Sequence of chain 1.A:
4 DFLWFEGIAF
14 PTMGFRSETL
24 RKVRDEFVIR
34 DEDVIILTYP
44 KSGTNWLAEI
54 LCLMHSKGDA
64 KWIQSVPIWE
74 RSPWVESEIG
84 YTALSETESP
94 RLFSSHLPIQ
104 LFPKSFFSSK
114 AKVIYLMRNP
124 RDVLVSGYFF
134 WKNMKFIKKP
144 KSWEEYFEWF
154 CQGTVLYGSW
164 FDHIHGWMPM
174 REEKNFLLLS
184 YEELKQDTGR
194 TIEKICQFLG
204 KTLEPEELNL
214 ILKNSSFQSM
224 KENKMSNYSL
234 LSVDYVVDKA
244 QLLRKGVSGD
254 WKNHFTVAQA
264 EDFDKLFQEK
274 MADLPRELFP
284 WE

Binding-site contacts:
Ligand atom C19 contacts residue PHE139 of chain 1.A at 3.7 Å (hydrophobic).
Ligand atom C4 contacts residue TRP77 of chain 1.A at 4.0 Å (hydrophobic).
Ligand atom C14 contacts residue TRP77 of chain 1.A at 4.0 Å (hydrophobic).
Ligand atom C12 contacts residue PHE18 of chain 1.A at 3.8 Å (hydrophobic).
Ligand atom C1 contacts residue PRO14 of chain 1.A at 4.1 Å (hydrophobic).
Ligand atom O4 contacts residue TRP72 of chain 1.A at 3.2 Å.
Ligand atom C19 contacts residue PRO14 of chain 1.A at 3.8 Å (hydrophobic).
Ligand atom C23 contacts residue TRP72 of chain 1.A at 3.9 Å (hydrophobic).
Ligand atom C5 contacts residue TRP134 of chain 1.A at 4.0 Å (hydrophobic).
Ligand atom C18 contacts residue PHE139 of chain 1.A at 4.1 Å (hydrophobic).
Ligand atom C22 contacts residue ILE82 of chain 1.A at 4.0 Å (hydrophobic).
Ligand atom C7 contacts residue MET137 of chain 1.A at 4.0 Å (hydrophobic).
Ligand atom C21 contacts residue SER80 of chain 1.A at 3.8 Å.
Ligand atom C17 contacts residue TRP77 of chain 1.A at 4.1 Å (hydrophobic).
Ligand atom O4 contacts residue ILE82 of chain 1.A at 3.4 Å.
Ligand atom O4A contacts residue TRP72 of chain 1.A at 4.0 Å.
Ligand atom C20 contacts residue TYR238 of chain 1.A at 3.9 Å (hydrophobic).
Ligand atom C4 contacts residue PHE133 of chain 1.A at 4.2 Å (hydrophobic).
Ligand atom C24 contacts residue ILE82 of chain 1.A at 3.9 Å (hydrophobic).
Ligand atom C15 contacts residue LEU234 of chain 1.A at 3.6 Å (hydrophobic).
Ligand atom C24 contacts residue TRP72 of chain 1.A at 3.5 Å (hydrophobic).
Ligand atom C18 contacts residue MET16 of chain 1.A at 4.0 Å (hydrophobic).
Ligand atom C5 contacts residue PHE133 of chain 1.A at 3.9 Å (hydrophobic).
Ligand atom C12 contacts residue TRP77 of chain 1.A at 3.7 Å (hydrophobic).
Ligand atom C16 contacts residue LEU234 of chain 1.A at 4.0 Å (hydrophobic).
Ligand atom C19 contacts residue ILE140 of chain 1.A at 4.2 Å (hydrophobic).
Ligand atom C16 contacts residue TYR238 of chain 1.A at 4.0 Å (hydrophobic).
Ligand atom O1B contacts residue TRP77 of chain 1.A at 3.8 Å.
Ligand atom C2 contacts residue TRP77 of chain 1.A at 4.1 Å (hydrophobic).
Ligand atom C18 contacts residue TYR238 of chain 1.A at 3.6 Å (hydrophobic).
Ligand atom C6 contacts residue MET137 of chain 1.A at 3.8 Å (hydrophobic).
Ligand atom O4A contacts residue ILE82 of chain 1.A at 4.0 Å.
Ligand atom O1B contacts residue HIS99 of chain 1.A at 2.9 Å (h-bond).
Ligand atom C2 contacts residue HIS99 of chain 1.A at 3.7 Å.
Ligand atom C22 contacts residue TYR238 of chain 1.A at 3.7 Å (hydrophobic).
Ligand atom C7 contacts residue TYR231 of chain 1.A at 4.0 Å (hydrophobic).
Ligand atom C11 contacts residue PHE18 of chain 1.A at 3.6 Å (hydrophobic).
Ligand atom C3 contacts residue HIS99 of chain 1.A at 3.9 Å.
Ligand atom C6 contacts residue PHE133 of chain 1.A at 3.5 Å (hydrophobic).
Ligand atom C13 contacts residue TRP77 of chain 1.A at 4.2 Å (hydrophobic).

The small molecule below binds the protein below.
Small molecule (SMILES): C[C@H](CCC(=O)O)[C@H]1CC[C@H]2[C@@H]3CC[C@@H]4C[C@H](O)CC[C@]4(C)[C@H]3CC[C@]12C